Binding-site contacts:
Ligand atom O5 contacts residue ASN32 of chain 1.A at 2.4 Å (h-bond).
Ligand atom C3 contacts residue ASN32 of chain 1.A at 3.9 Å.
Ligand atom O5 contacts residue ALA33 of chain 1.A at 3.6 Å.
Ligand atom O6 contacts residue THR34 of chain 1.A at 3.6 Å (h-bond).
Ligand atom C1 contacts residue THR312 of chain 1.A at 4.3 Å.
Ligand atom C1 contacts residue ALA33 of chain 1.A at 4.5 Å (hydrophobic).
Ligand atom N2 contacts residue ASN32 of chain 1.A at 3.0 Å (h-bond).
Ligand atom O6 contacts residue ALA33 of chain 1.A at 3.1 Å (h-bond).
Ligand atom C6 contacts residue ALA33 of chain 1.A at 3.7 Å (hydrophobic).
Ligand atom O7 contacts residue ASN32 of chain 1.A at 3.5 Å (h-bond).
Ligand atom C6 contacts residue THR34 of chain 1.A at 3.6 Å.
Ligand atom C4 contacts residue ASN32 of chain 1.A at 4.3 Å.
Ligand atom C2 contacts residue ASN32 of chain 1.A at 2.5 Å.
Ligand atom C5 contacts residue ALA33 of chain 1.A at 4.0 Å (hydrophobic).
Ligand atom C7 contacts residue ASN32 of chain 1.A at 3.4 Å.
Ligand atom O5 contacts residue THR312 of chain 1.A at 4.1 Å.
Ligand atom C5 contacts residue ASN32 of chain 1.A at 3.7 Å.
Ligand atom C1 contacts residue ASN32 of chain 1.A at 1.4 Å.

The protein below binds the small molecule below.
Small molecule (SMILES): CC(=O)N[C@H]1[C@H](O[C@H]2[C@H](O)[C@@H](NC(C)=O)CO[C@@H]2CO)O[C@H](CO)[C@@H](O)[C@@H]1O

Sequence of chain 1.A:
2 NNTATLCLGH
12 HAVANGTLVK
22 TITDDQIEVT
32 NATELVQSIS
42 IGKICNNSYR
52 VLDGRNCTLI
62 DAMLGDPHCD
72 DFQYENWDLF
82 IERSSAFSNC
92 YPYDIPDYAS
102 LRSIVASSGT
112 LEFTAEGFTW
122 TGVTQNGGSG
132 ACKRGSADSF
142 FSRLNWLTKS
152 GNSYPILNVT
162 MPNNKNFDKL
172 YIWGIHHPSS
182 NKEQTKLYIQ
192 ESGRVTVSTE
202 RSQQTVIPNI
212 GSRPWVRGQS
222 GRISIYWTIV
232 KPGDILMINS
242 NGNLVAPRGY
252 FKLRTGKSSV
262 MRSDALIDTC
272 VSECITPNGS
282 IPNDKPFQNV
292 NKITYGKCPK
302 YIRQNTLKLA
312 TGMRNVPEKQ